Sequence of chain 1.A:
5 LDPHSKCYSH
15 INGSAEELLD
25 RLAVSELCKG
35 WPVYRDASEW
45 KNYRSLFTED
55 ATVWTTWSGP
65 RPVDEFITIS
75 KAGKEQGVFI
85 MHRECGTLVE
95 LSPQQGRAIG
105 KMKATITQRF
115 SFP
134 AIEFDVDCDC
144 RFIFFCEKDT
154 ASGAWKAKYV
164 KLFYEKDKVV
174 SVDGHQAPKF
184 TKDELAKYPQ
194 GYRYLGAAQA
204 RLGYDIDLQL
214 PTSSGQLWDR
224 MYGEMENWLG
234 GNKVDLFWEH

Binding-site contacts:
Ligand atom O8 contacts residue GLN202 of chain 1.A at 3.1 Å (h-bond).
Ligand atom C6 contacts residue ILE110 of chain 1.A at 4.0 Å (hydrophobic).
Ligand atom C2 contacts residue THR59 of chain 1.A at 3.9 Å.
Ligand atom C4 contacts residue HIS86 of chain 1.A at 3.9 Å.
Ligand atom N9 contacts residue TRP61 of chain 1.A at 4.2 Å.
Ligand atom N9 contacts residue TRP35 of chain 1.A at 3.9 Å.
Ligand atom C6 contacts residue TYR167 of chain 1.A at 3.9 Å (hydrophobic).
Ligand atom O10 contacts residue HIS86 of chain 1.A at 3.0 Å (h-bond).
Ligand atom C3 contacts residue TRP61 of chain 1.A at 3.4 Å (hydrophobic).
Ligand atom C4 contacts residue THR59 of chain 1.A at 3.9 Å.
Ligand atom O8 contacts residue THR60 of chain 1.A at 2.6 Å (h-bond).
Ligand atom C1 contacts residue TYR167 of chain 1.A at 3.6 Å (hydrophobic).
Ligand atom O7 contacts residue THR59 of chain 1.A at 3.6 Å.
Ligand atom C2 contacts residue TRP61 of chain 1.A at 3.7 Å (hydrophobic).
Ligand atom O11 contacts residue ARG39 of chain 1.A at 3.2 Å.
Ligand atom O11 contacts residue ILE84 of chain 1.A at 3.4 Å.
Ligand atom O11 contacts residue HIS86 of chain 1.A at 4.1 Å.
Ligand atom C2 contacts residue THR60 of chain 1.A at 3.6 Å.
Ligand atom C1 contacts residue THR59 of chain 1.A at 3.5 Å.
Ligand atom C1 contacts residue THR60 of chain 1.A at 3.8 Å.
Ligand atom C6 contacts residue LEU165 of chain 1.A at 3.8 Å (hydrophobic).
Ligand atom C5 contacts residue TRP35 of chain 1.A at 3.9 Å (hydrophobic).
Ligand atom N9 contacts residue HIS86 of chain 1.A at 3.4 Å (h-bond).
Ligand atom O10 contacts residue TRP35 of chain 1.A at 2.8 Å (h-bond).
Ligand atom C3 contacts residue THR59 of chain 1.A at 4.2 Å.
Ligand atom C4 contacts residue TRP61 of chain 1.A at 4.0 Å (hydrophobic).
Ligand atom O11 contacts residue TRP61 of chain 1.A at 3.5 Å (h-bond).
Ligand atom O7 contacts residue ILE110 of chain 1.A at 3.9 Å.
Ligand atom O8 contacts residue ILE110 of chain 1.A at 4.2 Å.
Ligand atom C6 contacts residue THR59 of chain 1.A at 3.5 Å.
Ligand atom O7 contacts residue TYR167 of chain 1.A at 2.5 Å (h-bond).
Ligand atom O10 contacts residue ARG39 of chain 1.A at 3.4 Å.
Ligand atom N9 contacts residue ARG39 of chain 1.A at 4.0 Å.
Ligand atom N9 contacts residue ILE84 of chain 1.A at 4.2 Å.
Ligand atom C1 contacts residue ILE110 of chain 1.A at 3.6 Å (hydrophobic).
Ligand atom O7 contacts residue THR60 of chain 1.A at 3.0 Å (h-bond).
Ligand atom C2 contacts residue ILE110 of chain 1.A at 3.9 Å (hydrophobic).
Ligand atom O8 contacts residue TRP61 of chain 1.A at 3.5 Å.
Ligand atom O8 contacts residue LEU198 of chain 1.A at 3.9 Å.
Ligand atom C5 contacts residue THR59 of chain 1.A at 3.5 Å.

A protein and the small-molecule ligand that binds it are described below.
Small molecule (SMILES): O=[N+]([O-])c1ccc(O)c(O)c1